Binding-site contacts:
Ligand atom OXT contacts residue THR80 of chain 1.A at 3.5 Å.
Ligand atom CD1 contacts residue GLN155 of chain 1.A at 3.5 Å.
Ligand atom O contacts residue TYR7 of chain 1.A at 3.5 Å.
Ligand atom O contacts residue TYR159 of chain 1.A at 2.7 Å (h-bond).
Ligand atom C contacts residue LYS146 of chain 1.A at 3.3 Å.
Ligand atom CG1 contacts residue TYR59 of chain 1.A at 3.4 Å (hydrophobic).
Ligand atom O contacts residue LYS146 of chain 1.A at 3.4 Å (salt-bridge).
Ligand atom O contacts residue LYS146 of chain 1.A at 3.1 Å (salt-bridge).
Ligand atom CB contacts residue GLU63 of chain 1.A at 3.4 Å.
Ligand atom CD2 contacts residue TYR7 of chain 1.A at 3.5 Å (hydrophobic).
Ligand atom ND2 contacts residue TYR99 of chain 1.A at 3.4 Å.
Ligand atom C contacts residue TYR7 of chain 1.A at 3.2 Å (hydrophobic).
Ligand atom N contacts residue TYR171 of chain 1.A at 2.8 Å (h-bond).
Ligand atom CG contacts residue GLU63 of chain 1.A at 3.5 Å.
Ligand atom CG1 contacts residue TYR171 of chain 1.A at 3.5 Å (hydrophobic).
Ligand atom OG contacts residue ARG97 of chain 1.A at 3.3 Å (salt-bridge).
Ligand atom O contacts residue TRP147 of chain 1.A at 2.7 Å (h-bond).
Ligand atom OXT contacts residue LYS146 of chain 1.A at 3.0 Å (salt-bridge).
Ligand atom N contacts residue ASP77 of chain 1.A at 3.0 Å (salt-bridge).
Ligand atom CG1 contacts residue GLU63 of chain 1.A at 3.5 Å.
Ligand atom O contacts residue LYS66 of chain 1.A at 2.9 Å (salt-bridge).
Ligand atom O contacts residue THR143 of chain 1.A at 2.7 Å (h-bond).
Ligand atom OD1 contacts residue ARG65 of chain 1.A at 3.1 Å (salt-bridge).
Ligand atom O contacts residue TYR84 of chain 1.A at 2.8 Å (h-bond).
Ligand atom CD2 contacts residue TRP147 of chain 1.A at 3.5 Å (hydrophobic).
Ligand atom CA contacts residue TYR7 of chain 1.A at 3.2 Å (hydrophobic).
Ligand atom CB contacts residue ASP77 of chain 1.A at 3.5 Å.
Ligand atom N contacts residue TYR7 of chain 1.A at 3.0 Å (h-bond).
Ligand atom N contacts residue TYR99 of chain 1.A at 3.0 Å (h-bond).
Ligand atom CG2 contacts residue TRP167 of chain 1.A at 3.5 Å (hydrophobic).
Ligand atom O contacts residue HIS70 of chain 1.A at 3.3 Å.
Ligand atom CA contacts residue GLU63 of chain 1.A at 3.4 Å.
Ligand atom N contacts residue GLU63 of chain 1.A at 2.9 Å (salt-bridge).
Ligand atom CD1 contacts residue LEU81 of chain 1.A at 3.5 Å (hydrophobic).
Ligand atom CD1 contacts residue VAL67 of chain 1.A at 3.5 Å (hydrophobic).
Ligand atom O contacts residue LYS66 of chain 1.A at 3.5 Å.
Ligand atom CD2 contacts residue TYR99 of chain 1.A at 3.3 Å (hydrophobic).
Ligand atom CG contacts residue ASP77 of chain 1.A at 3.5 Å.
Ligand atom C contacts residue GLU63 of chain 1.A at 3.6 Å.
Ligand atom OD2 contacts residue ARG65 of chain 1.A at 3.3 Å (salt-bridge).

Sequence of chain 1.A:
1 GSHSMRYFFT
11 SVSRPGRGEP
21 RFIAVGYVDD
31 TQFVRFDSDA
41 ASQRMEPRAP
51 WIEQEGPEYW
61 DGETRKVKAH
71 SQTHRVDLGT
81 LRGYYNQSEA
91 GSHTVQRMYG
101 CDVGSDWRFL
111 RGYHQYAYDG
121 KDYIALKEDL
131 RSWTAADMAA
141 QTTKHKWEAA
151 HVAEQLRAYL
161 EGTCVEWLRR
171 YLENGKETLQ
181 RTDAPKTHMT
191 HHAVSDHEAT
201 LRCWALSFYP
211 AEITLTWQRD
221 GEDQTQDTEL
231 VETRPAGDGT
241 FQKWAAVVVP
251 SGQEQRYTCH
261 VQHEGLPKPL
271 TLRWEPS

This protein binds this small molecule.
Small molecule (SMILES): CC[C@H](C)[C@H](NC(=O)[C@H](CC(=O)O)NC(=O)[C@H](CC(N)=O)NC(=O)[C@H](CC(C)C)NC(=O)[C@@H](N)C(C)C)C(=O)N[C@@H](CC(C)C)C(=O)N[C@@H](CO)C(=O)N[C@@H](CCCN=C(N)N)C(=O)N[C@@H](CC(C)C)C(=O)O